Sequence of chain 1.P:
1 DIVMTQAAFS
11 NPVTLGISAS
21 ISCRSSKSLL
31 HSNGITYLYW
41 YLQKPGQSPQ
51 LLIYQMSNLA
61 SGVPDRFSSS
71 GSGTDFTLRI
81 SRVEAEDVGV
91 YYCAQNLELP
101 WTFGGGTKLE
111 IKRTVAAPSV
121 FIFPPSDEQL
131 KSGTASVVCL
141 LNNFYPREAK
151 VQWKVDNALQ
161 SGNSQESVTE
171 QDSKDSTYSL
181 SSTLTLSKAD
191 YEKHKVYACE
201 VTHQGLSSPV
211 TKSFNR

Binding-site contacts:
Ligand atom C11 contacts residue ASN102 of chain 1.O at 3.1 Å.
Ligand atom N09 contacts residue ASN96 of chain 1.P at 3.6 Å.
Ligand atom C16 contacts residue TYR37 of chain 1.P at 3.5 Å (hydrophobic).
Ligand atom O01 contacts residue TRP101 of chain 1.P at 2.8 Å (h-bond).
Ligand atom C13 contacts residue LEU97 of chain 1.P at 3.2 Å (hydrophobic).
Ligand atom C15 contacts residue ASN102 of chain 1.O at 3.8 Å.
Ligand atom C08 contacts residue ASN102 of chain 1.O at 3.1 Å.
Ligand atom O01 contacts residue LEU99 of chain 1.P at 3.8 Å.
Ligand atom C15 contacts residue TYR37 of chain 1.P at 3.4 Å (hydrophobic).
Ligand atom C07 contacts residue TYR98 of chain 1.O at 3.5 Å (hydrophobic).
Ligand atom C24 contacts residue TYR50 of chain 1.O at 3.6 Å (hydrophobic).
Ligand atom C04 contacts residue TYR47 of chain 1.O at 3.7 Å (hydrophobic).
Ligand atom C22 contacts residue ASP101 of chain 1.O at 3.8 Å.
Ligand atom C12 contacts residue ASN96 of chain 1.P at 3.4 Å.
Ligand atom C16 contacts residue HIS31 of chain 1.P at 3.8 Å.
Ligand atom C06 contacts residue ASN96 of chain 1.P at 3.6 Å.
Ligand atom C07 contacts residue ASN102 of chain 1.O at 3.5 Å.
Ligand atom C16 contacts residue ASN33 of chain 1.P at 3.6 Å.
Ligand atom C23 contacts residue TYR33 of chain 1.O at 3.1 Å (hydrophobic).
Ligand atom C21 contacts residue ASN102 of chain 1.O at 3.8 Å.
Ligand atom C12 contacts residue TYR37 of chain 1.P at 3.8 Å (hydrophobic).
Ligand atom C10 contacts residue ASN102 of chain 1.O at 3.2 Å.
Ligand atom C08 contacts residue ASN96 of chain 1.P at 3.5 Å.
Ligand atom C14 contacts residue ASN102 of chain 1.O at 3.5 Å.
Ligand atom C10 contacts residue ASN96 of chain 1.P at 3.4 Å.
Ligand atom C12 contacts residue LEU97 of chain 1.P at 3.5 Å (hydrophobic).
Ligand atom C19 contacts residue ASN102 of chain 1.O at 3.3 Å.
Ligand atom N09 contacts residue ASN102 of chain 1.O at 2.9 Å (h-bond).
Ligand atom C21 contacts residue ASP101 of chain 1.O at 3.7 Å.
Ligand atom C04 contacts residue TRP101 of chain 1.P at 3.7 Å (hydrophobic).
Ligand atom C07 contacts residue ASN96 of chain 1.P at 3.4 Å.
Ligand atom C04 contacts residue TYR98 of chain 1.O at 3.8 Å (hydrophobic).
Ligand atom C22 contacts residue ASN102 of chain 1.O at 3.7 Å.
Ligand atom C22 contacts residue TYR33 of chain 1.O at 3.4 Å (hydrophobic).
Ligand atom O01 contacts residue TYR98 of chain 1.O at 3.8 Å.
Ligand atom C18 contacts residue ASN102 of chain 1.O at 3.2 Å.
Ligand atom C04 contacts residue ASN35 of chain 1.O at 3.3 Å.
Ligand atom C12 contacts residue ASN102 of chain 1.O at 3.5 Å.
Ligand atom O01 contacts residue ASN96 of chain 1.P at 3.1 Å (h-bond).
Ligand atom C15 contacts residue HIS31 of chain 1.P at 3.7 Å.

Sequence of chain 1.O:
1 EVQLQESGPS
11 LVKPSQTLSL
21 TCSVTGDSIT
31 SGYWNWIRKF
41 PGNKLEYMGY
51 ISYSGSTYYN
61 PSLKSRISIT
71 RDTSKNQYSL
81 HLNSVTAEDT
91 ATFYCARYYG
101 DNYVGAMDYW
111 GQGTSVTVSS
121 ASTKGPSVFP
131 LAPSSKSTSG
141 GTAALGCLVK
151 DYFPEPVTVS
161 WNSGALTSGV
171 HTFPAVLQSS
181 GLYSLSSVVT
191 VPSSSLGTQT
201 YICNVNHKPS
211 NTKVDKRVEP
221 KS

A protein and the small-molecule ligand that binds it are described below.
Small molecule (SMILES): CCC(=O)N(c1ccccc1)C1CCN(CCc2ccccc2)CC1